The small molecule below binds the protein below.
Small molecule (SMILES): CC(C)C[C@@H](NC(=O)[C@@H](CC(C)C)NC(=O)[C@@H](CC(C)C)NC(=O)[C@H](CCCCN)NC(=O)[C@@H](CC(C)C)NC(=O)[C@@H](CC(C)C)NC(=O)[C@H](CCCCN)NC(=O)[C@@H](CC(C)C)NC(=O)[C@@H](CC(C)C)NC(=O)[C@H](CCCCN)NC(=O)[C@@H](N)CCCCN)C(N)=O

Binding-site contacts:
Ligand atom NZ contacts residue ASP100 of chain 1.C at 4.2 Å.
Ligand atom CB contacts residue ZDC1 of chain 1.Q at 3.8 Å.
Ligand atom C contacts residue ZDC1 of chain 1.Q at 3.2 Å.
Ligand atom O contacts residue ZDC1 of chain 1.Q at 3.7 Å.
Ligand atom CB contacts residue SER24 of chain 1.C at 4.0 Å.
Ligand atom CA contacts residue SER24 of chain 1.C at 3.8 Å.
Ligand atom NZ contacts residue SER24 of chain 1.C at 3.5 Å.
Ligand atom CE contacts residue ZDC1 of chain 1.Q at 3.2 Å.
Ligand atom CE contacts residue GLY25 of chain 1.C at 4.5 Å.
Ligand atom NZ contacts residue ZDC1 of chain 1.Q at 2.2 Å (h-bond).
Ligand atom NZ contacts residue GLY25 of chain 1.C at 3.3 Å (h-bond).
Ligand atom CA contacts residue ZDC1 of chain 1.Q at 2.5 Å.
Ligand atom CD contacts residue ZDC1 of chain 1.Q at 3.3 Å.
Ligand atom CD contacts residue SER24 of chain 1.C at 4.0 Å.
Ligand atom N contacts residue SER24 of chain 1.C at 3.9 Å.
Ligand atom N contacts residue ZDC1 of chain 1.Q at 1.4 Å.

Sequence of chain 1.C:
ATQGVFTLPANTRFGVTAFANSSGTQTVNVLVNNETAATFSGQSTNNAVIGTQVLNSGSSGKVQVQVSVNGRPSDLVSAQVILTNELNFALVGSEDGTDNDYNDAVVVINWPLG